Binding-site contacts:
Ligand atom C14 contacts residue ASP204 of chain 1.B at 3.6 Å.
Ligand atom C3 contacts residue TYR205 of chain 1.B at 3.5 Å (hydrophobic).
Ligand atom C3 contacts residue PHE209 of chain 1.B at 3.8 Å (hydrophobic).
Ligand atom C24 contacts residue ASP204 of chain 1.B at 3.2 Å.
Ligand atom C12 contacts residue ASP204 of chain 1.B at 3.3 Å.
Ligand atom N2 contacts residue GLN181 of chain 1.B at 3.0 Å (h-bond).
Ligand atom C7 contacts residue VAL357 of chain 1.B at 3.6 Å (hydrophobic).
Ligand atom C2 contacts residue TYR205 of chain 1.B at 3.7 Å (hydrophobic).
Ligand atom C15 contacts residue GLN181 of chain 1.B at 3.5 Å.
Ligand atom C4 contacts residue ILE293 of chain 1.B at 3.2 Å (hydrophobic).
Ligand atom C20 contacts residue GLN181 of chain 1.B at 3.5 Å.
Ligand atom C26 contacts residue ILE201 of chain 1.B at 3.6 Å (hydrophobic).
Ligand atom C13 contacts residue TYR383 of chain 1.B at 3.5 Å (hydrophobic).
Ligand atom C10 contacts residue ASP204 of chain 1.B at 3.5 Å.
Ligand atom C11 contacts residue MET208 of chain 1.B at 3.9 Å (hydrophobic).
Ligand atom C11 contacts residue ASP204 of chain 1.B at 3.2 Å.
Ligand atom C26 contacts residue CYS274 of chain 1.B at 3.7 Å (hydrophobic).
Ligand atom C15 contacts residue THR379 of chain 1.B at 3.8 Å.
Ligand atom C5 contacts residue SER297 of chain 1.B at 3.8 Å.
Ligand atom C2 contacts residue MET208 of chain 1.B at 3.6 Å (hydrophobic).
Ligand atom C25 contacts residue ILE201 of chain 1.B at 3.6 Å (hydrophobic).
Ligand atom C9 contacts residue ASP204 of chain 1.B at 3.5 Å.
Ligand atom C14 contacts residue TYR383 of chain 1.B at 3.3 Å (hydrophobic).
Ligand atom C12 contacts residue TRP350 of chain 1.B at 3.8 Å (hydrophobic).
Ligand atom C23 contacts residue ASP204 of chain 1.B at 3.6 Å.
Ligand atom C5 contacts residue GLN354 of chain 1.B at 3.6 Å.
Ligand atom C5 contacts residue ILE293 of chain 1.B at 3.5 Å (hydrophobic).
Ligand atom O1 contacts residue VAL353 of chain 1.B at 3.9 Å.
Ligand atom C27 contacts residue CYS274 of chain 1.B at 3.5 Å (hydrophobic).
Ligand atom C21 contacts residue GLN181 of chain 1.B at 3.6 Å.
Ligand atom C13 contacts residue THR379 of chain 1.B at 3.8 Å.
Ligand atom C13 contacts residue ASP204 of chain 1.B at 3.7 Å.
Ligand atom C15 contacts residue TYR383 of chain 1.B at 3.8 Å (hydrophobic).
Ligand atom C4 contacts residue SER297 of chain 1.B at 3.3 Å.
Ligand atom O1 contacts residue VAL357 of chain 1.B at 3.7 Å.
Ligand atom C8 contacts residue ASP204 of chain 1.B at 3.9 Å.
Ligand atom C19 contacts residue ASP184 of chain 1.B at 3.4 Å.
Ligand atom C3 contacts residue MET208 of chain 1.B at 3.3 Å (hydrophobic).
Ligand atom C4 contacts residue MET208 of chain 1.B at 3.7 Å (hydrophobic).
Ligand atom N1 contacts residue ASP204 of chain 1.B at 2.7 Å (salt-bridge).

The protein below binds the small molecule below.
Small molecule (SMILES): O=C(NCCCN1CCC2(CC1)OCc1ccccc12)[C@H]1CCCN1Cc1ccccc1

Sequence of chain 1.B:
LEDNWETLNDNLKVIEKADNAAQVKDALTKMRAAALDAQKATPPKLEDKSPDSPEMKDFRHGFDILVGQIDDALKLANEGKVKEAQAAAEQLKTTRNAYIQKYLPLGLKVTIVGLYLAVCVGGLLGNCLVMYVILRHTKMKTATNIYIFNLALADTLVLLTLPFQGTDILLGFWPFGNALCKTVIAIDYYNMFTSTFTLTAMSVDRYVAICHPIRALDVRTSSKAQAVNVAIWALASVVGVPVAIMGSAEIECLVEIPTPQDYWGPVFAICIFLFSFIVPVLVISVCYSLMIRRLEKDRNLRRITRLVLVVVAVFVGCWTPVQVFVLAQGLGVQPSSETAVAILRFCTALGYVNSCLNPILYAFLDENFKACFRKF